Binding-site contacts:
Ligand atom N2 contacts residue ASN57 of chain 6.A at 2.8 Å (h-bond).
Ligand atom C6 contacts residue ARG14 of chain 6.A at 4.1 Å.
Ligand atom C4 contacts residue ASN57 of chain 6.A at 4.3 Å.
Ligand atom C1 contacts residue ASN57 of chain 6.A at 1.5 Å.
Ligand atom O5 contacts residue ASN57 of chain 6.A at 2.5 Å (h-bond).
Ligand atom C5 contacts residue ARG14 of chain 6.A at 3.6 Å.
Ligand atom O5 contacts residue ARG14 of chain 6.A at 3.4 Å (salt-bridge).
Ligand atom C7 contacts residue ASN57 of chain 6.A at 3.5 Å.
Ligand atom O7 contacts residue ASN57 of chain 6.A at 4.4 Å.
Ligand atom C1 contacts residue ARG14 of chain 6.A at 3.6 Å.
Ligand atom C2 contacts residue ASN57 of chain 6.A at 2.4 Å.
Ligand atom C3 contacts residue ASN57 of chain 6.A at 3.8 Å.
Ligand atom C8 contacts residue ASN57 of chain 6.A at 3.9 Å.
Ligand atom C5 contacts residue ASN57 of chain 6.A at 3.8 Å.

A protein and the small-molecule ligand that binds it are described below.
Small molecule (SMILES): CC(=O)N[C@H]1[C@H](O[C@H]2[C@H](O)[C@@H](NC(C)=O)CO[C@@H]2CO[C@@H]2O[C@@H](C)[C@@H](O)[C@@H](O)[C@@H]2O)O[C@H](CO)[C@@H](O[C@H]2O[C@H](CO)[C@@H](O)[C@H](O[C@H]3O[C@H](CO)[C@@H](O)[C@H](O)[C@@H]3O)[C@@H]2O)[C@@H]1O

Sequence of chain 6.A:
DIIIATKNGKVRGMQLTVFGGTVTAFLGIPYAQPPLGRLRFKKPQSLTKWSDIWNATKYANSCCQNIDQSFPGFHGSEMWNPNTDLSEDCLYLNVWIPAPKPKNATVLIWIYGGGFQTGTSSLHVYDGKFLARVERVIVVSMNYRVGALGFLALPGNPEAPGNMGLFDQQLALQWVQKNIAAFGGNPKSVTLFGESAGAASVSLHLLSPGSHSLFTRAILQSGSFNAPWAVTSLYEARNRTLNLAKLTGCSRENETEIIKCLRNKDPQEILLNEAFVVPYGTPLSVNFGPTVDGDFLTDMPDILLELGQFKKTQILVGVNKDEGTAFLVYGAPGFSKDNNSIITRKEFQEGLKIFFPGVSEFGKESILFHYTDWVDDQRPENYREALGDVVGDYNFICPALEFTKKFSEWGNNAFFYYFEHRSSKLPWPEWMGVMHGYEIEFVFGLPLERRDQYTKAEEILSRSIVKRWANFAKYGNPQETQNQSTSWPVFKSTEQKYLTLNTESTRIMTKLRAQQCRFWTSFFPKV